This protein binds this small molecule.
Small molecule (SMILES): Oc1cccc(Br)c1

Sequence of chain 1.A:
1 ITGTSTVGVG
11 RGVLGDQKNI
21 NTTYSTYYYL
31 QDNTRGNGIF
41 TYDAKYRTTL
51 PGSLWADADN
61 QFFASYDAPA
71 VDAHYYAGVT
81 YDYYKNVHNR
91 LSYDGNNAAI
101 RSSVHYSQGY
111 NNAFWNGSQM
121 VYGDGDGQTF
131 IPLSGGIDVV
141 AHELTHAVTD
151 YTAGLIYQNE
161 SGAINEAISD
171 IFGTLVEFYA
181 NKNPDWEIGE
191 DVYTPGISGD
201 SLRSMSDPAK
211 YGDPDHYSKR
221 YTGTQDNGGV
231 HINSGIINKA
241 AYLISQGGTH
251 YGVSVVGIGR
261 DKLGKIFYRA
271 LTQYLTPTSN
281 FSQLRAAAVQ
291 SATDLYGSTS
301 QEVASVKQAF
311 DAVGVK

Binding-site contacts:
Ligand atom C2 contacts residue TYR93 of chain 1.A at 4.2 Å (hydrophobic).
Ligand atom C6 contacts residue TYR93 of chain 1.A at 4.0 Å (hydrophobic).
Ligand atom C6 contacts residue TYR81 of chain 1.A at 4.1 Å (hydrophobic).
Ligand atom C5 contacts residue TYR84 of chain 1.A at 3.5 Å (hydrophobic).
Ligand atom C5 contacts residue TYR93 of chain 1.A at 3.6 Å (hydrophobic).
Ligand atom C5 contacts residue SER92 of chain 1.A at 3.3 Å.
Ligand atom C6 contacts residue THR80 of chain 1.A at 4.4 Å.
Ligand atom C4 contacts residue TYR84 of chain 1.A at 3.5 Å (hydrophobic).
Ligand atom C3 contacts residue TYR81 of chain 1.A at 4.5 Å (hydrophobic).
Ligand atom C2 contacts residue TYR84 of chain 1.A at 4.3 Å (hydrophobic).
Ligand atom C4 contacts residue ARG90 of chain 1.A at 4.5 Å.
Ligand atom C3 contacts residue TYR84 of chain 1.A at 4.3 Å (hydrophobic).
Ligand atom C4 contacts residue VAL148 of chain 1.A at 4.0 Å (hydrophobic).
Ligand atom C1 contacts residue TYR84 of chain 1.A at 4.0 Å (hydrophobic).
Ligand atom BR8 contacts residue LEU144 of chain 1.A at 3.8 Å.
Ligand atom C3 contacts residue LEU144 of chain 1.A at 4.4 Å (hydrophobic).
Ligand atom C1 contacts residue VAL148 of chain 1.A at 4.0 Å (hydrophobic).
Ligand atom BR8 contacts residue THR80 of chain 1.A at 4.1 Å.
Ligand atom C2 contacts residue THR80 of chain 1.A at 4.3 Å.
Ligand atom C6 contacts residue TYR84 of chain 1.A at 3.9 Å (hydrophobic).
Ligand atom C6 contacts residue ILE100 of chain 1.A at 4.4 Å (hydrophobic).
Ligand atom C4 contacts residue SER92 of chain 1.A at 3.8 Å.
Ligand atom O7 contacts residue LEU144 of chain 1.A at 2.7 Å (h-bond).
Ligand atom O7 contacts residue THR145 of chain 1.A at 3.8 Å.
Ligand atom O7 contacts residue TYR84 of chain 1.A at 4.3 Å.
Ligand atom C1 contacts residue LEU144 of chain 1.A at 3.7 Å (hydrophobic).
Ligand atom C1 contacts residue TYR93 of chain 1.A at 3.7 Å (hydrophobic).
Ligand atom C3 contacts residue THR80 of chain 1.A at 4.2 Å.
Ligand atom BR8 contacts residue ILE100 of chain 1.A at 2.7 Å.
Ligand atom BR8 contacts residue TYR81 of chain 1.A at 3.7 Å.
Ligand atom O7 contacts residue TYR93 of chain 1.A at 3.7 Å.
Ligand atom C4 contacts residue TYR93 of chain 1.A at 3.5 Å (hydrophobic).
Ligand atom C6 contacts residue SER92 of chain 1.A at 3.5 Å.
Ligand atom C2 contacts residue LEU144 of chain 1.A at 3.8 Å (hydrophobic).
Ligand atom O7 contacts residue ALA147 of chain 1.A at 4.2 Å.
Ligand atom C3 contacts residue ILE100 of chain 1.A at 4.0 Å (hydrophobic).
Ligand atom O7 contacts residue VAL148 of chain 1.A at 3.1 Å.
Ligand atom C3 contacts residue TYR93 of chain 1.A at 4.4 Å (hydrophobic).
Ligand atom BR8 contacts residue ALA77 of chain 1.A at 3.9 Å.